Binding-site contacts:
Ligand atom P contacts residue GLY66 of chain 1.A at 3.7 Å.
Ligand atom P contacts residue LYS68 of chain 1.A at 3.8 Å.
Ligand atom P contacts residue ILE69 of chain 1.A at 3.8 Å.
Ligand atom C5' contacts residue GLY66 of chain 1.A at 3.6 Å.
Ligand atom OP1 contacts residue ILE69 of chain 1.A at 2.9 Å (h-bond).
Ligand atom C8 contacts residue LYS35 of chain 1.A at 3.8 Å.
Ligand atom C5' contacts residue GLY64 of chain 1.A at 3.3 Å.
Ligand atom P contacts residue LYS68 of chain 1.A at 3.3 Å.
Ligand atom O3' contacts residue ILE69 of chain 1.A at 3.5 Å.
Ligand atom OP1 contacts residue LYS68 of chain 1.A at 3.5 Å (salt-bridge).
Ligand atom OP1 contacts residue GLY66 of chain 1.A at 2.9 Å (h-bond).
Ligand atom P contacts residue VAL65 of chain 1.A at 3.8 Å.
Ligand atom O4' contacts residue ALA38 of chain 1.A at 3.6 Å.
Ligand atom O5' contacts residue GLY66 of chain 1.A at 3.6 Å.
Ligand atom C5' contacts residue ILE69 of chain 1.A at 4.0 Å (hydrophobic).
Ligand atom O5' contacts residue LYS35 of chain 1.A at 3.7 Å.
Ligand atom OP1 contacts residue PRO63 of chain 1.A at 3.6 Å.
Ligand atom OP1 contacts residue LYS35 of chain 1.A at 3.4 Å (salt-bridge).
Ligand atom OP3 contacts residue LYS35 of chain 1.A at 2.5 Å (salt-bridge).
Ligand atom O3' contacts residue GLY64 of chain 1.A at 3.5 Å.
Ligand atom P contacts residue GLY64 of chain 1.A at 3.8 Å.
Ligand atom N7 contacts residue LYS35 of chain 1.A at 3.9 Å.
Ligand atom C3' contacts residue GLY66 of chain 1.A at 3.8 Å.
Ligand atom OP1 contacts residue THR67 of chain 1.A at 3.5 Å (h-bond).
Ligand atom P contacts residue LYS35 of chain 1.A at 3.4 Å.
Ligand atom C4' contacts residue GLY64 of chain 1.A at 3.4 Å.
Ligand atom OP1 contacts residue GLY64 of chain 1.A at 2.8 Å (h-bond).
Ligand atom C2 contacts residue HIS34 of chain 1.A at 3.9 Å.
Ligand atom OP1 contacts residue VAL65 of chain 1.A at 3.3 Å (h-bond).
Ligand atom OP2 contacts residue LYS68 of chain 1.A at 2.7 Å (salt-bridge).
Ligand atom OP2 contacts residue LYS68 of chain 1.A at 3.1 Å (salt-bridge).
Ligand atom O3' contacts residue VAL65 of chain 1.A at 3.9 Å.
Ligand atom OP2 contacts residue VAL65 of chain 1.A at 3.6 Å.
Ligand atom OP2 contacts residue THR67 of chain 1.A at 3.7 Å.
Ligand atom C5' contacts residue GLY64 of chain 1.A at 3.9 Å.
Ligand atom OP1 contacts residue LEU62 of chain 1.A at 3.6 Å.
Ligand atom N3 contacts residue ALA38 of chain 1.A at 3.4 Å.
Ligand atom OP1 contacts residue LYS68 of chain 1.A at 3.1 Å (salt-bridge).
Ligand atom OP2 contacts residue GLY66 of chain 1.A at 3.5 Å.
Ligand atom C5' contacts residue TYR39 of chain 1.A at 3.6 Å (hydrophobic).

A protein and the small-molecule ligand that binds it are described below.
Small molecule (SMILES): Cc1cn([C@H]2C[C@H](O[P](=O)(O)OC[C@H]3O[C@@H](n4ccc(N)nc4=O)C[C@@H]3O[P](=O)(O)OC[C@H]3O[C@@H](n4cnc5c(=O)nc(N)[nH]c54)C[C@@H]3O[P](=O)(O)OC[C@H]3O[C@@H](n4cnc5c(=O)nc(N)[nH]c54)C[C@@H]3O)[C@@H](CO[P](=O)(O)O[C@H]3C[C@H](n4cnc5c(=O)nc(N)[nH]c54)O[C@@H]3COP(=O)(O)O)O2)c(=O)[nH]c1=O

Sequence of chain 1.A:
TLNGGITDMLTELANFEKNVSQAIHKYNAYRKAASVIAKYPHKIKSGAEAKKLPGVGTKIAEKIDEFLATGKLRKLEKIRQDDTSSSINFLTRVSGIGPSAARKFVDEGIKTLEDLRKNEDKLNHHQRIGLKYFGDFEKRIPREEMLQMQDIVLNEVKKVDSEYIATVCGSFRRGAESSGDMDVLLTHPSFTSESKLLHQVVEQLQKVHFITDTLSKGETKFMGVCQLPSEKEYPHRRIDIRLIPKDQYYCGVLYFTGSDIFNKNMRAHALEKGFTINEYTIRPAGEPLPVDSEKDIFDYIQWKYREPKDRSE